This small molecule binds to this protein.
Small molecule (SMILES): OC[C@H]1O[C@@](CO)(O[C@H]2O[C@H](CO)[C@@H](O)[C@H](O)[C@H]2O)[C@@H](O)[C@@H]1O

Sequence of chain 1.B:
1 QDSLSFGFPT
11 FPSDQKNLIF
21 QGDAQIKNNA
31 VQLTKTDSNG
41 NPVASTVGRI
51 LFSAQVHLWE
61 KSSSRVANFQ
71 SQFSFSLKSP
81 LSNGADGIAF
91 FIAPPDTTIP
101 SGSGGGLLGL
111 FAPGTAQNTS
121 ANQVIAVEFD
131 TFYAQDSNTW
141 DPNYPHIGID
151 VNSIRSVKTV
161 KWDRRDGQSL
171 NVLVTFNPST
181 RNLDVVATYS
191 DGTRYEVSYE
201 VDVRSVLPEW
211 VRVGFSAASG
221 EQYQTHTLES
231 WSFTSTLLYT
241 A

Binding-site contacts:
Ligand atom C3 contacts residue SER137 of chain 1.B at 3.6 Å.
Ligand atom O2 contacts residue SER137 of chain 1.B at 3.4 Å (h-bond).
Ligand atom O6 contacts residue GLN222 of chain 1.B at 3.1 Å (h-bond).
Ligand atom O4 contacts residue ASP136 of chain 1.B at 3.0 Å (salt-bridge).
Ligand atom O4 contacts residue SER137 of chain 1.B at 3.8 Å.
Ligand atom O4 contacts residue ASN138 of chain 1.B at 2.9 Å (h-bond).
Ligand atom C6 contacts residue ALA85 of chain 1.B at 3.9 Å (hydrophobic).
Ligand atom O6 contacts residue GLU221 of chain 1.B at 3.3 Å.
Ligand atom C4 contacts residue SER137 of chain 1.B at 3.7 Å.
Ligand atom O6 contacts residue ASP86 of chain 1.B at 2.8 Å (salt-bridge).
Ligand atom C1 contacts residue GLU221 of chain 1.B at 3.9 Å.
Ligand atom C6 contacts residue GLU221 of chain 1.B at 3.8 Å.
Ligand atom O5 contacts residue GLU221 of chain 1.B at 3.1 Å (salt-bridge).
Ligand atom O6 contacts residue GLN222 of chain 1.B at 3.1 Å (h-bond).
Ligand atom C5 contacts residue ASP86 of chain 1.B at 4.0 Å.
Ligand atom C6 contacts residue PHE132 of chain 1.B at 3.5 Å (hydrophobic).
Ligand atom C1 contacts residue GLU221 of chain 1.B at 3.5 Å.
Ligand atom O3 contacts residue GLY106 of chain 1.B at 2.8 Å (h-bond).
Ligand atom O4 contacts residue ASP86 of chain 1.B at 2.7 Å (salt-bridge).
Ligand atom O5 contacts residue GLY220 of chain 1.B at 4.1 Å.
Ligand atom O3 contacts residue GLY105 of chain 1.B at 3.7 Å.
Ligand atom C5 contacts residue PHE132 of chain 1.B at 3.6 Å (hydrophobic).
Ligand atom O5 contacts residue GLU221 of chain 1.B at 3.1 Å.
Ligand atom C2 contacts residue GLU221 of chain 1.B at 3.8 Å.
Ligand atom C6 contacts residue PHE132 of chain 1.B at 3.9 Å (hydrophobic).
Ligand atom C6 contacts residue GLN222 of chain 1.B at 3.8 Å.
Ligand atom O4 contacts residue PHE132 of chain 1.B at 3.3 Å.
Ligand atom C6 contacts residue ASP86 of chain 1.B at 3.4 Å.
Ligand atom O6 contacts residue GLU221 of chain 1.B at 3.1 Å (salt-bridge).
Ligand atom O3 contacts residue SER137 of chain 1.B at 2.9 Å (h-bond).
Ligand atom C4 contacts residue ASP86 of chain 1.B at 3.3 Å.
Ligand atom O6 contacts residue GLY220 of chain 1.B at 3.2 Å (h-bond).
Ligand atom O4 contacts residue GLY106 of chain 1.B at 3.3 Å (h-bond).
Ligand atom C3 contacts residue GLY106 of chain 1.B at 3.7 Å.
Ligand atom O4 contacts residue SER137 of chain 1.B at 4.0 Å.
Ligand atom C4 contacts residue ASN138 of chain 1.B at 4.1 Å.
Ligand atom C3 contacts residue SER137 of chain 1.B at 3.7 Å.
Ligand atom C4 contacts residue GLY106 of chain 1.B at 3.5 Å.
Ligand atom O6 contacts residue ALA85 of chain 1.B at 3.7 Å.
Ligand atom C6 contacts residue GLU221 of chain 1.B at 4.0 Å.